A protein and the small-molecule ligand that binds it are described below.
Small molecule (SMILES): CCC(=O)C(=O)O

Sequence of chain 4.A:
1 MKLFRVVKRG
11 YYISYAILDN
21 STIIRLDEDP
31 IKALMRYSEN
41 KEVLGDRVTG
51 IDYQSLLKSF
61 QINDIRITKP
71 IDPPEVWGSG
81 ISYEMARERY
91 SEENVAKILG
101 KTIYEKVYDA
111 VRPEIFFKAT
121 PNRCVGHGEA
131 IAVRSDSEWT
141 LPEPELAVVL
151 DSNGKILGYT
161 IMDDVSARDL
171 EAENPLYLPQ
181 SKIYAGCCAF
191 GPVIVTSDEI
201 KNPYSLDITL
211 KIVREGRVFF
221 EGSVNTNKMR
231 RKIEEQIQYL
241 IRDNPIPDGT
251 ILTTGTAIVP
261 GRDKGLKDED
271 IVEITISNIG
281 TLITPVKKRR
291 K

Binding-site contacts:
Ligand atom C contacts residue GLU143 of chain 4.A at 3.7 Å.
Ligand atom C4 contacts residue GLU114 of chain 4.A at 4.0 Å.
Ligand atom C3 contacts residue ILE81 of chain 4.A at 4.0 Å (hydrophobic).
Ligand atom OXT contacts residue THR256 of chain 4.A at 4.1 Å.
Ligand atom C4 contacts residue ARG89 of chain 4.A at 3.4 Å.
Ligand atom O3 contacts residue SER79 of chain 4.A at 4.1 Å.
Ligand atom O3 contacts residue ASP164 of chain 4.A at 3.1 Å (salt-bridge).
Ligand atom C contacts residue MG1 of chain 4.B at 3.1 Å.
Ligand atom C2 contacts residue SER79 of chain 4.A at 4.0 Å.
Ligand atom C2 contacts residue MG1 of chain 4.B at 3.0 Å.
Ligand atom O3 contacts residue GLU143 of chain 4.A at 3.0 Å (salt-bridge).
Ligand atom O contacts residue THR256 of chain 4.A at 2.9 Å (h-bond).
Ligand atom C2 contacts residue LYS182 of chain 4.A at 4.0 Å.
Ligand atom O3 contacts residue MG1 of chain 4.B at 2.2 Å.
Ligand atom OXT contacts residue ILE81 of chain 4.A at 2.8 Å (h-bond).
Ligand atom C contacts residue THR256 of chain 4.A at 3.9 Å.
Ligand atom C4 contacts residue LYS182 of chain 4.A at 3.8 Å.
Ligand atom O contacts residue GLU143 of chain 4.A at 3.1 Å (salt-bridge).
Ligand atom O contacts residue MG1 of chain 4.B at 2.4 Å.
Ligand atom O3 contacts residue PHE116 of chain 4.A at 4.0 Å.
Ligand atom OXT contacts residue GLY80 of chain 4.A at 3.5 Å.
Ligand atom C contacts residue ILE81 of chain 4.A at 3.8 Å (hydrophobic).
Ligand atom O contacts residue GLY255 of chain 4.A at 3.3 Å.
Ligand atom C contacts residue GLY255 of chain 4.A at 4.1 Å.
Ligand atom C2 contacts residue GLU143 of chain 4.A at 3.6 Å.
Ligand atom O contacts residue SER79 of chain 4.A at 3.8 Å.
Ligand atom C contacts residue SER79 of chain 4.A at 3.8 Å.
Ligand atom O3 contacts residue GLU145 of chain 4.A at 4.2 Å.
Ligand atom OXT contacts residue ARG89 of chain 4.A at 3.9 Å.
Ligand atom C contacts residue GLY80 of chain 4.A at 3.7 Å.
Ligand atom C3 contacts residue ARG89 of chain 4.A at 3.3 Å.
Ligand atom C2 contacts residue GLY80 of chain 4.A at 3.8 Å.
Ligand atom C contacts residue ARG89 of chain 4.A at 3.6 Å.
Ligand atom O3 contacts residue LYS182 of chain 4.A at 2.9 Å (salt-bridge).
Ligand atom C2 contacts residue ARG89 of chain 4.A at 3.3 Å.
Ligand atom C3 contacts residue GLY80 of chain 4.A at 3.6 Å.
Ligand atom C3 contacts residue GLU114 of chain 4.A at 4.0 Å.
Ligand atom O contacts residue ARG89 of chain 4.A at 4.2 Å.
Ligand atom O contacts residue GLU145 of chain 4.A at 3.1 Å (salt-bridge).
Ligand atom O3 contacts residue ARG89 of chain 4.A at 3.6 Å.